Sequence of chain 1.A:
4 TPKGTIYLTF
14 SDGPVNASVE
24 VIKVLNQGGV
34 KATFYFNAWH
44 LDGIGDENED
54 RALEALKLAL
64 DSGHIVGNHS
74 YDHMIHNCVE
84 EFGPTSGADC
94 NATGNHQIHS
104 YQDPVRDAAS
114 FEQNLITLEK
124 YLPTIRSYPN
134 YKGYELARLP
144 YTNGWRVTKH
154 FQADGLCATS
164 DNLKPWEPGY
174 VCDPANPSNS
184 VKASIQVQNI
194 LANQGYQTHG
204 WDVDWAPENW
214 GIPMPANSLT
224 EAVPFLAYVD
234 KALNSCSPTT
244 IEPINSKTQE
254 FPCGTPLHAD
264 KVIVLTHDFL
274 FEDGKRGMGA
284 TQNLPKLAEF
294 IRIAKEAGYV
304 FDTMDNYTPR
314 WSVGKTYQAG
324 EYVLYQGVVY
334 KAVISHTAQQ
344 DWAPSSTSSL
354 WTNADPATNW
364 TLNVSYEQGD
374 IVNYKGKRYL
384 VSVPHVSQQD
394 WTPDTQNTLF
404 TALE

A protein and the small-molecule ligand that binds it are described below.
Small molecule (SMILES): CC(=O)N[C@@H]1[C@@H](O)[C@H](O[C@@H]2O[C@H](CO)[C@@H](O)[C@H](O)[C@H]2NC(C)=O)[C@@H](CO)O[C@H]1O

Binding-site contacts:
Ligand atom C7 contacts residue TYR144 of chain 1.A at 3.3 Å (hydrophobic).
Ligand atom C1 contacts residue TRP213 of chain 1.A at 3.6 Å (hydrophobic).
Ligand atom O7 contacts residue ARG279 of chain 1.A at 2.9 Å (salt-bridge).
Ligand atom O4 contacts residue HIS99 of chain 1.A at 3.7 Å.
Ligand atom C3 contacts residue HIS99 of chain 1.A at 3.6 Å.
Ligand atom C6 contacts residue GLN100 of chain 1.A at 3.3 Å.
Ligand atom C6 contacts residue ASP15 of chain 1.A at 3.2 Å.
Ligand atom C3 contacts residue ZN1 of chain 1.E at 3.8 Å.
Ligand atom O7 contacts residue HIS76 of chain 1.A at 3.1 Å (h-bond).
Ligand atom O7 contacts residue PRO143 of chain 1.A at 3.4 Å.
Ligand atom C3 contacts residue ASN94 of chain 1.A at 3.2 Å.
Ligand atom O3 contacts residue ZN1 of chain 1.E at 2.6 Å.
Ligand atom O6 contacts residue ASP15 of chain 1.A at 2.7 Å (salt-bridge).
Ligand atom C6 contacts residue HIS76 of chain 1.A at 3.5 Å.
Ligand atom N2 contacts residue HIS270 of chain 1.A at 3.3 Å (h-bond).
Ligand atom C2 contacts residue HIS270 of chain 1.A at 3.8 Å.
Ligand atom O1 contacts residue GLN100 of chain 1.A at 3.8 Å.
Ligand atom O6 contacts residue GLN100 of chain 1.A at 2.3 Å (h-bond).
Ligand atom C5 contacts residue TRP213 of chain 1.A at 3.6 Å (hydrophobic).
Ligand atom O5 contacts residue TRP213 of chain 1.A at 3.5 Å.
Ligand atom O4 contacts residue ASN94 of chain 1.A at 3.5 Å (h-bond).
Ligand atom O6 contacts residue HIS99 of chain 1.A at 3.8 Å.
Ligand atom O7 contacts residue HIS72 of chain 1.A at 3.4 Å (h-bond).
Ligand atom O3 contacts residue HIS76 of chain 1.A at 2.9 Å (h-bond).
Ligand atom C3 contacts residue HIS270 of chain 1.A at 3.2 Å.
Ligand atom O5 contacts residue GLN100 of chain 1.A at 3.5 Å (h-bond).
Ligand atom O1 contacts residue TYR144 of chain 1.A at 3.4 Å.
Ligand atom O5 contacts residue ASP15 of chain 1.A at 3.2 Å (salt-bridge).
Ligand atom C7 contacts residue ZN1 of chain 1.E at 2.8 Å.
Ligand atom C7 contacts residue HIS270 of chain 1.A at 3.8 Å.
Ligand atom C2 contacts residue TYR144 of chain 1.A at 3.8 Å (hydrophobic).
Ligand atom O3 contacts residue HIS270 of chain 1.A at 3.3 Å (h-bond).
Ligand atom O3 contacts residue ARG279 of chain 1.A at 2.9 Å (salt-bridge).
Ligand atom O7 contacts residue ZN1 of chain 1.E at 2.1 Å.
Ligand atom N2 contacts residue ZN1 of chain 1.E at 3.6 Å.
Ligand atom O7 contacts residue TYR144 of chain 1.A at 2.8 Å (h-bond).
Ligand atom O3 contacts residue ASP15 of chain 1.A at 2.7 Å (salt-bridge).
Ligand atom C6 contacts residue TRP213 of chain 1.A at 3.4 Å (hydrophobic).
Ligand atom O3 contacts residue ASN94 of chain 1.A at 2.5 Å (h-bond).
Ligand atom C8 contacts residue ZN1 of chain 1.E at 3.5 Å.